Binding-site contacts:
Ligand atom C08 contacts residue ALA53 of chain 1.B at 3.9 Å (hydrophobic).
Ligand atom N01 contacts residue LEU228 of chain 1.B at 4.3 Å.
Ligand atom N01 contacts residue MET124 of chain 1.B at 4.1 Å.
Ligand atom C11 contacts residue LEU90 of chain 1.B at 4.0 Å (hydrophobic).
Ligand atom C09 contacts residue PHE107 of chain 1.B at 4.3 Å (hydrophobic).
Ligand atom C03 contacts residue LEU49 of chain 1.B at 3.7 Å (hydrophobic).
Ligand atom C11 contacts residue PHE107 of chain 1.B at 3.9 Å (hydrophobic).
Ligand atom C18 contacts residue HIS227 of chain 1.B at 4.0 Å.
Ligand atom C17 contacts residue MET124 of chain 1.B at 3.8 Å (hydrophobic).
Ligand atom N01 contacts residue HIS227 of chain 1.B at 3.3 Å.
Ligand atom O01 contacts residue LEU90 of chain 1.B at 3.8 Å.
Ligand atom C12 contacts residue LEU90 of chain 1.B at 4.1 Å (hydrophobic).
Ligand atom C05 contacts residue PHE107 of chain 1.B at 3.9 Å (hydrophobic).
Ligand atom C04 contacts residue LEU49 of chain 1.B at 3.7 Å (hydrophobic).
Ligand atom O01 contacts residue ARG97 of chain 1.B at 3.3 Å (salt-bridge).
Ligand atom C09 contacts residue LEU90 of chain 1.B at 3.9 Å (hydrophobic).
Ligand atom C06 contacts residue PHE107 of chain 1.B at 3.7 Å (hydrophobic).
Ligand atom C12 contacts residue LEU94 of chain 1.B at 3.8 Å (hydrophobic).
Ligand atom C13 contacts residue MET91 of chain 1.B at 4.1 Å (hydrophobic).
Ligand atom C08 contacts residue LEU52 of chain 1.B at 4.3 Å (hydrophobic).
Ligand atom C07 contacts residue ALA53 of chain 1.B at 3.5 Å (hydrophobic).
Ligand atom C06 contacts residue ALA53 of chain 1.B at 4.2 Å (hydrophobic).
Ligand atom C10 contacts residue LEU94 of chain 1.B at 3.9 Å (hydrophobic).
Ligand atom C14 contacts residue LEU87 of chain 1.B at 4.0 Å (hydrophobic).
Ligand atom C07 contacts residue PHE107 of chain 1.B at 3.9 Å (hydrophobic).
Ligand atom C10 contacts residue GLU56 of chain 1.B at 4.3 Å.
Ligand atom O01 contacts residue GLU56 of chain 1.B at 2.1 Å (salt-bridge).
Ligand atom C11 contacts residue LEU94 of chain 1.B at 4.1 Å (hydrophobic).
Ligand atom C09 contacts residue ARG97 of chain 1.B at 4.2 Å.
Ligand atom C10 contacts residue LEU90 of chain 1.B at 3.1 Å (hydrophobic).
Ligand atom C17 contacts residue HIS227 of chain 1.B at 3.8 Å.
Ligand atom C16 contacts residue MET91 of chain 1.B at 3.9 Å (hydrophobic).
Ligand atom C04 contacts residue ALA53 of chain 1.B at 3.6 Å (hydrophobic).
Ligand atom C08 contacts residue GLU56 of chain 1.B at 3.3 Å.
Ligand atom C13 contacts residue PHE107 of chain 1.B at 4.3 Å (hydrophobic).
Ligand atom C08 contacts residue PHE107 of chain 1.B at 4.0 Å (hydrophobic).
Ligand atom C07 contacts residue LEU49 of chain 1.B at 3.7 Å (hydrophobic).
Ligand atom C09 contacts residue GLU56 of chain 1.B at 3.1 Å.
Ligand atom C12 contacts residue MET91 of chain 1.B at 3.8 Å (hydrophobic).
Ligand atom C18 contacts residue MET124 of chain 1.B at 3.7 Å (hydrophobic).

Sequence of chain 1.B:
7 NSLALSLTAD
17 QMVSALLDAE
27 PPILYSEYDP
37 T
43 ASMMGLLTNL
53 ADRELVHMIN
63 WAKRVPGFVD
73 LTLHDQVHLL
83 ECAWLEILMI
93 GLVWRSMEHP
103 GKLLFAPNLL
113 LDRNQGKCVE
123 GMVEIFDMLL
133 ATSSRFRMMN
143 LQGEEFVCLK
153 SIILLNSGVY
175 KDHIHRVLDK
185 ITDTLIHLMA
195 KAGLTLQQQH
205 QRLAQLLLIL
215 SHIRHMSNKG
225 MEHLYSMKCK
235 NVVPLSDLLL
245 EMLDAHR

The protein below binds the small molecule below.
Small molecule (SMILES): C[C@]12CC[C@@H]3c4ccc(O)cc4CC[C@H]3[C@@H]1CC[C@@H]2Nc1ccccc1